Sequence of chain 1.F:
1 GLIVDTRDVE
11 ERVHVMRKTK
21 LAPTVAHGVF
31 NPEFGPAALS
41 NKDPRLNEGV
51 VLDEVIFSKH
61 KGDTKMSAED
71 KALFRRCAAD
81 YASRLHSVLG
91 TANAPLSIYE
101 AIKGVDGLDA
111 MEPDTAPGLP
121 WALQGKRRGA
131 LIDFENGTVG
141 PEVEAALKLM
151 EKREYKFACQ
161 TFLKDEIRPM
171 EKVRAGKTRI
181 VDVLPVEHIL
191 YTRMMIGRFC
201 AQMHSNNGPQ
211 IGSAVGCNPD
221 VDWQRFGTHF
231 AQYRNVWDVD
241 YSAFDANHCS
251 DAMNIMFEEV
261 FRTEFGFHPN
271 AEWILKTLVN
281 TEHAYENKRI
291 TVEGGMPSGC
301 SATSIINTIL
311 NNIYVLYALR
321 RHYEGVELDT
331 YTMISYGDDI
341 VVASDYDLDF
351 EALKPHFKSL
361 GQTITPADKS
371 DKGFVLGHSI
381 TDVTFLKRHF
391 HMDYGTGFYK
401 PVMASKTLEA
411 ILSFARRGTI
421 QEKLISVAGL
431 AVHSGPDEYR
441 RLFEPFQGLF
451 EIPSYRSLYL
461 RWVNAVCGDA

Binding-site contacts:
Ligand atom C2 contacts residue C7 of chain 1.C at 3.0 Å.
Ligand atom C2 contacts residue G4 of chain 1.C at 3.3 Å.
Ligand atom O2 contacts residue G5 of chain 1.C at 2.6 Å (h-bond).
Ligand atom N2 contacts residue C6 of chain 1.C at 2.8 Å (h-bond).
Ligand atom N4 contacts residue G4 of chain 1.C at 2.9 Å (h-bond).
Ligand atom N6 contacts residue U2 of chain 1.C at 2.9 Å (h-bond).
Ligand atom N2 contacts residue SER426 of chain 1.F at 3.0 Å (h-bond).
Ligand atom O2' contacts residue GLY337 of chain 1.F at 3.2 Å.
Ligand atom N2 contacts residue C7 of chain 1.C at 3.1 Å (h-bond).
Ligand atom O2' contacts residue LEU386 of chain 1.F at 3.2 Å.
Ligand atom N1 contacts residue G3 of chain 1.C at 3.3 Å.
Ligand atom O3' contacts residue ASP338 of chain 1.F at 2.5 Å (salt-bridge).
Ligand atom N6 contacts residue A1 of chain 1.C at 3.2 Å (h-bond).
Ligand atom N1 contacts residue C8 of chain 1.C at 3.2 Å (h-bond).
Ligand atom N3 contacts residue G5 of chain 1.C at 2.9 Å (h-bond).
Ligand atom N2 contacts residue C8 of chain 1.C at 3.3 Å (h-bond).
Ligand atom OP1 contacts residue LYS387 of chain 1.F at 3.3 Å.
Ligand atom OP2 contacts residue ARG416 of chain 1.F at 3.0 Å (salt-bridge).
Ligand atom N3 contacts residue GLU422 of chain 1.F at 3.3 Å (salt-bridge).
Ligand atom N2 contacts residue GLU422 of chain 1.F at 3.0 Å (salt-bridge).
Ligand atom N3 contacts residue G3 of chain 1.C at 2.9 Å (h-bond).
Ligand atom N1 contacts residue C6 of chain 1.C at 2.9 Å (h-bond).
Ligand atom C2 contacts residue U2 of chain 1.C at 3.3 Å.
Ligand atom O6 contacts residue C6 of chain 1.C at 3.0 Å (h-bond).
Ligand atom OP2 contacts residue ASP114 of chain 1.F at 3.2 Å (salt-bridge).
Ligand atom OP1 contacts residue ARG416 of chain 1.F at 3.1 Å (salt-bridge).
Ligand atom O2 contacts residue G3 of chain 1.C at 2.8 Å (h-bond).
Ligand atom N4 contacts residue G5 of chain 1.C at 3.2 Å (h-bond).
Ligand atom N3 contacts residue C7 of chain 1.C at 3.2 Å (h-bond).
Ligand atom N1 contacts residue U2 of chain 1.C at 2.7 Å (h-bond).
Ligand atom OP1 contacts residue LYS387 of chain 1.F at 3.1 Å.
Ligand atom O6 contacts residue C7 of chain 1.C at 3.3 Å (h-bond).
Ligand atom OP1 contacts residue LYS423 of chain 1.F at 2.8 Å (salt-bridge).
Ligand atom N1 contacts residue C7 of chain 1.C at 3.2 Å (h-bond).
Ligand atom O2 contacts residue G4 of chain 1.C at 2.8 Å (h-bond).
Ligand atom N3 contacts residue G4 of chain 1.C at 2.8 Å (h-bond).
Ligand atom N4 contacts residue G3 of chain 1.C at 2.8 Å (h-bond).
Ligand atom C2 contacts residue C8 of chain 1.C at 3.3 Å.
Ligand atom O2' contacts residue TYR336 of chain 1.F at 2.7 Å (h-bond).
Ligand atom O6 contacts residue C8 of chain 1.C at 2.8 Å (h-bond).

A protein and the small-molecule ligand that binds it are described below.
Small molecule (SMILES): Nc1ccn([C@@H]2O[C@H](CO[P](=O)(O)O[C@H]3[C@@H](O)[C@H](n4ccc(N)nc4=O)O[C@@H]3CO[P](=O)(O)O[C@H]3[C@@H](O)[C@H](n4ccc(N)nc4=O)O[C@@H]3CO[P](=O)(O)O[C@H]3[C@@H](O)[C@H](n4cnc5c(=O)nc(N)[nH]c54)O[C@@H]3CO[P](=O)(O)O[C@H]3[C@@H](O)[C@H](n4cnc5c(=O)nc(N)[nH]c54)O[C@@H]3CO[P](=O)(O)O[C@H]3[C@@H](O)[C@H](n4cnc5c(=O)nc(N)[nH]c54)O[C@@H]3CO)[C@@H](O[P](=O)(O)OC[C@H]3O[C@@H](n4cnc5c(N)ncnc54)[C@H](O)[C@@H]3O)[C@H]2O)c(=O)n1